The protein below binds the small molecule below.
Small molecule (SMILES): COc1ccc2sc(N)nc2c1

Sequence of chain 1.B:
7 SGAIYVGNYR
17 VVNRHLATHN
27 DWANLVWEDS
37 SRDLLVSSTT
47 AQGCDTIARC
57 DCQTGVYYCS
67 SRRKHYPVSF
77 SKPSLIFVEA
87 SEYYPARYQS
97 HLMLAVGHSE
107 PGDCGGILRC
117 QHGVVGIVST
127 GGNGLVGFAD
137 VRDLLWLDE

Binding-site contacts:
Ligand atom C2 contacts residue THR24 of chain 1.B at 4.3 Å.
Ligand atom S1 contacts residue TRP28 of chain 1.B at 3.8 Å.
Ligand atom C4 contacts residue TRP28 of chain 1.B at 3.9 Å (hydrophobic).
Ligand atom O1 contacts residue THR24 of chain 1.B at 3.8 Å.
Ligand atom C4 contacts residue HIS25 of chain 1.B at 4.1 Å.
Ligand atom C1 contacts residue ALA23 of chain 1.B at 3.6 Å (hydrophobic).
Ligand atom C2 contacts residue HIS25 of chain 1.B at 3.7 Å.
Ligand atom O1 contacts residue HIS25 of chain 1.B at 3.2 Å (h-bond).
Ligand atom C8 contacts residue TRP28 of chain 1.B at 3.3 Å (hydrophobic).
Ligand atom N1 contacts residue TRP28 of chain 1.B at 3.4 Å.
Ligand atom C3 contacts residue TRP28 of chain 1.B at 4.4 Å (hydrophobic).
Ligand atom C2 contacts residue TRP28 of chain 1.B at 3.9 Å (hydrophobic).
Ligand atom C6 contacts residue TRP28 of chain 1.B at 3.2 Å (hydrophobic).
Ligand atom C7 contacts residue TRP28 of chain 1.B at 3.1 Å (hydrophobic).
Ligand atom C1 contacts residue HIS25 of chain 1.B at 3.4 Å.
Ligand atom C5 contacts residue TRP28 of chain 1.B at 3.5 Å (hydrophobic).
Ligand atom C1 contacts residue THR24 of chain 1.B at 3.7 Å.
Ligand atom C3 contacts residue HIS25 of chain 1.B at 3.5 Å.
Ligand atom N2 contacts residue TRP28 of chain 1.B at 3.0 Å (h-bond).